Sequence of chain 2.A:
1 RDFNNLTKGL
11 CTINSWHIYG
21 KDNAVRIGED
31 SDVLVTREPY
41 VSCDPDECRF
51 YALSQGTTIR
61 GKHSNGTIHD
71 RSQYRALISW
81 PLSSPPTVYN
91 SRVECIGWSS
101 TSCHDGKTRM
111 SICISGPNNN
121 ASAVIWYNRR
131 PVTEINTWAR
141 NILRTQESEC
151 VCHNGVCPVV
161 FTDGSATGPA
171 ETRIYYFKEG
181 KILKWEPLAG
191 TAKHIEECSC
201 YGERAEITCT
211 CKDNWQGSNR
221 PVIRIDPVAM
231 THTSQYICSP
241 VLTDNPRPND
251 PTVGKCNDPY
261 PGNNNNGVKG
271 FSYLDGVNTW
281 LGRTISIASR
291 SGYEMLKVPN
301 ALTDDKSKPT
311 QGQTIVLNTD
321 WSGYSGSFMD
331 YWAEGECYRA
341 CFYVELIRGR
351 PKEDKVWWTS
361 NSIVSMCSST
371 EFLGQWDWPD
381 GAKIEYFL

Binding-site contacts:
Ligand atom C4 contacts residue TRP357 of chain 2.A at 4.3 Å (hydrophobic).
Ligand atom C5 contacts residue TRP357 of chain 2.A at 3.8 Å (hydrophobic).
Ligand atom O3 contacts residue TRP357 of chain 2.A at 4.1 Å.
Ligand atom C5 contacts residue ASN65 of chain 2.A at 3.7 Å.
Ligand atom C4 contacts residue ASN65 of chain 2.A at 4.1 Å.
Ligand atom C8 contacts residue TRP357 of chain 2.A at 3.3 Å (hydrophobic).
Ligand atom C3 contacts residue TRP357 of chain 2.A at 3.6 Å (hydrophobic).
Ligand atom C7 contacts residue TRP357 of chain 2.A at 3.8 Å (hydrophobic).
Ligand atom O5 contacts residue ASN65 of chain 2.A at 2.4 Å (h-bond).
Ligand atom C1 contacts residue ASN65 of chain 2.A at 1.5 Å.
Ligand atom N2 contacts residue ASN65 of chain 2.A at 2.9 Å (h-bond).
Ligand atom C7 contacts residue ASN65 of chain 2.A at 3.1 Å.
Ligand atom O4 contacts residue TRP357 of chain 2.A at 4.2 Å.
Ligand atom C2 contacts residue TRP357 of chain 2.A at 3.9 Å (hydrophobic).
Ligand atom C2 contacts residue ASN65 of chain 2.A at 2.4 Å.
Ligand atom C1 contacts residue TRP357 of chain 2.A at 3.7 Å (hydrophobic).
Ligand atom O7 contacts residue ASN65 of chain 2.A at 2.9 Å (h-bond).
Ligand atom N2 contacts residue TRP357 of chain 2.A at 3.1 Å (h-bond).
Ligand atom O5 contacts residue TRP357 of chain 2.A at 4.2 Å.
Ligand atom C3 contacts residue ASN65 of chain 2.A at 3.7 Å.
Ligand atom C8 contacts residue ASN65 of chain 2.A at 4.4 Å.

A protein and the small-molecule ligand that binds it are described below.
Small molecule (SMILES): CC(=O)N[C@@H]1[C@@H](O)[C@H](O)[C@@H](CO)O[C@H]1O